This protein binds this small molecule.
Small molecule (SMILES): CC(=O)N[C@H]1[C@H](O[C@H]2[C@H](O)[C@@H](NC(C)=O)CO[C@@H]2CO)O[C@H](CO)[C@@H](O)[C@@H]1O[C@@H]1O[C@H](CS(=O)(=O)O)[C@@H](O)[C@H](O)[C@H]1O

Binding-site contacts:
Ligand atom O7 contacts residue PHE359 of chain 1.A at 3.4 Å.
Ligand atom C7 contacts residue THR360 of chain 1.A at 4.2 Å.
Ligand atom C7 contacts residue PHE359 of chain 1.A at 3.6 Å (hydrophobic).
Ligand atom O3 contacts residue ASN410 of chain 1.A at 3.7 Å.
Ligand atom O5 contacts residue ASN358 of chain 1.A at 2.3 Å (h-bond).
Ligand atom C3 contacts residue ASN410 of chain 1.A at 3.6 Å.
Ligand atom O6 contacts residue SER408 of chain 1.A at 2.7 Å (h-bond).
Ligand atom C7 contacts residue ASN358 of chain 1.A at 3.6 Å.
Ligand atom C2 contacts residue THR406 of chain 1.A at 4.2 Å.
Ligand atom C1 contacts residue ASN410 of chain 1.A at 3.8 Å.
Ligand atom N2 contacts residue THR406 of chain 1.A at 3.5 Å (h-bond).
Ligand atom O7 contacts residue SER408 of chain 1.A at 3.6 Å.
Ligand atom C8 contacts residue THR360 of chain 1.A at 4.2 Å.
Ligand atom O7 contacts residue SER409 of chain 1.A at 3.8 Å.
Ligand atom C5 contacts residue SER408 of chain 1.A at 3.2 Å.
Ligand atom C4 contacts residue ASN410 of chain 1.A at 4.2 Å.
Ligand atom C2 contacts residue ASN358 of chain 1.A at 2.5 Å.
Ligand atom C3 contacts residue THR406 of chain 1.A at 4.3 Å.
Ligand atom C7 contacts residue SER408 of chain 1.A at 3.7 Å.
Ligand atom C2 contacts residue ASN410 of chain 1.A at 4.2 Å.
Ligand atom C1 contacts residue THR407 of chain 1.A at 3.8 Å.
Ligand atom O4 contacts residue ASN410 of chain 1.A at 3.5 Å (h-bond).
Ligand atom O6 contacts residue ASN410 of chain 1.A at 3.7 Å.
Ligand atom O4 contacts residue SER408 of chain 1.A at 3.9 Å.
Ligand atom C8 contacts residue ASN358 of chain 1.A at 4.0 Å.
Ligand atom C6 contacts residue SER408 of chain 1.A at 3.0 Å.
Ligand atom O7 contacts residue ASN358 of chain 1.A at 3.7 Å.
Ligand atom C1 contacts residue THR406 of chain 1.A at 4.1 Å.
Ligand atom N2 contacts residue ASN358 of chain 1.A at 2.9 Å (h-bond).
Ligand atom C5 contacts residue ASN410 of chain 1.A at 4.3 Å.
Ligand atom O7 contacts residue THR360 of chain 1.A at 3.5 Å (h-bond).
Ligand atom C5 contacts residue THR407 of chain 1.A at 4.2 Å.
Ligand atom C1 contacts residue ASN358 of chain 1.A at 1.4 Å.
Ligand atom O5 contacts residue ASN410 of chain 1.A at 3.3 Å (h-bond).
Ligand atom C8 contacts residue SER408 of chain 1.A at 3.8 Å.
Ligand atom O5 contacts residue SER408 of chain 1.A at 4.1 Å.
Ligand atom C4 contacts residue SER408 of chain 1.A at 4.2 Å.
Ligand atom C8 contacts residue PHE359 of chain 1.A at 3.8 Å (hydrophobic).
Ligand atom C3 contacts residue ASN358 of chain 1.A at 3.8 Å.
Ligand atom C5 contacts residue ASN358 of chain 1.A at 3.6 Å.

Sequence of chain 1.A:
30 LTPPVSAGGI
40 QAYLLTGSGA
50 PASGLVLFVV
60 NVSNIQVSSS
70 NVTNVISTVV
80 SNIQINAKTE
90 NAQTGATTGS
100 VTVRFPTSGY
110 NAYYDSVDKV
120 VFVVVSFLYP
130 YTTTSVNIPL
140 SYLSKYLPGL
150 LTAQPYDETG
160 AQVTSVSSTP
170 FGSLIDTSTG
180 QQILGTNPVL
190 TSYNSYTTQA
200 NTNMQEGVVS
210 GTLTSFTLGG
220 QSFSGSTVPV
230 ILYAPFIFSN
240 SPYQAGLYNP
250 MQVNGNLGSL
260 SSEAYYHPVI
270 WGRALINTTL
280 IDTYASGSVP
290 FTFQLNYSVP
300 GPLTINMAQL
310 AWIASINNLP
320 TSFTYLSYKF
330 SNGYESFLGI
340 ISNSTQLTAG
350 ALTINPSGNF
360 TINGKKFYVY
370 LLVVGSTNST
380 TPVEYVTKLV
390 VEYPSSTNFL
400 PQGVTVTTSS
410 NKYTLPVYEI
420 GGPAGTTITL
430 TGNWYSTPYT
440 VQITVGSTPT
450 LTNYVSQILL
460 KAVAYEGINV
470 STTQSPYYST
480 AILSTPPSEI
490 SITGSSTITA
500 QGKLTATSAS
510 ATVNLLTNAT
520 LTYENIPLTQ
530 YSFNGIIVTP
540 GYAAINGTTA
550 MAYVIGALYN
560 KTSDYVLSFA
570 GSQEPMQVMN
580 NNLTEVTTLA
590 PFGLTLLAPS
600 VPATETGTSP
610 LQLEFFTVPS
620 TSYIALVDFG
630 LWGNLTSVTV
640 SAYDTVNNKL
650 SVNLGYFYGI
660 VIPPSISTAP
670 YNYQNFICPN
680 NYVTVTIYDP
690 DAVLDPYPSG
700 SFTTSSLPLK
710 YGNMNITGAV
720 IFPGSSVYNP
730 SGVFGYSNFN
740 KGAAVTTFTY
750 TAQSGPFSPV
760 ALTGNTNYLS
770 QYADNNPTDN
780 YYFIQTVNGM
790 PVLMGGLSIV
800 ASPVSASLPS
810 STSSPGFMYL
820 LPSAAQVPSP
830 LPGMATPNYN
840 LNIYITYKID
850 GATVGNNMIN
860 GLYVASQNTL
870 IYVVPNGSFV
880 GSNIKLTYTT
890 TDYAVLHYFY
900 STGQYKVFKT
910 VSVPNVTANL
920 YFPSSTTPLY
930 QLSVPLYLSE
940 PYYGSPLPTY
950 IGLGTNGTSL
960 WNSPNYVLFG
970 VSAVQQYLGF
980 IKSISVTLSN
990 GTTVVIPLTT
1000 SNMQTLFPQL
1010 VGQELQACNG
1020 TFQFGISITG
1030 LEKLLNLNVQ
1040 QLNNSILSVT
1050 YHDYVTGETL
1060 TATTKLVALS